Sequence of chain 1.A:
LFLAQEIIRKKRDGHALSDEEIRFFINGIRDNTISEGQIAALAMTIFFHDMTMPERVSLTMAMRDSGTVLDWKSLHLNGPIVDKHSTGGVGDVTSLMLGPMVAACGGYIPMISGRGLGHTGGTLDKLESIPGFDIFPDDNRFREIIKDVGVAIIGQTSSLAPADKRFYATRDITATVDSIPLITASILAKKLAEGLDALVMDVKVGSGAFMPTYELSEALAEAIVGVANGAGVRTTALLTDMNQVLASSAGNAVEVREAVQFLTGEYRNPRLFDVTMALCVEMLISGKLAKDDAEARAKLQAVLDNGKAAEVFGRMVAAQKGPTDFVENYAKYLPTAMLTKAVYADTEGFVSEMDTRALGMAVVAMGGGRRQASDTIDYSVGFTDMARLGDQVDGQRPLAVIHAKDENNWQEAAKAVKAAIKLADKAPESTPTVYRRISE

Binding-site contacts:
Ligand atom C6 contacts residue LEU117 of chain 1.A at 4.0 Å (hydrophobic).
Ligand atom O4 contacts residue SER186 of chain 1.A at 3.5 Å (h-bond).
Ligand atom C6 contacts residue TYR168 of chain 1.A at 3.5 Å (hydrophobic).
Ligand atom C4 contacts residue LYS190 of chain 1.A at 3.7 Å.
Ligand atom O4' contacts residue VAL177 of chain 1.A at 3.3 Å.
Ligand atom O2 contacts residue SER186 of chain 1.A at 3.5 Å.
Ligand atom O4 contacts residue LYS190 of chain 1.A at 2.9 Å (salt-bridge).
Ligand atom C2 contacts residue SER186 of chain 1.A at 3.6 Å.
Ligand atom N3 contacts residue SER186 of chain 1.A at 2.7 Å (h-bond).
Ligand atom C2 contacts residue TYR168 of chain 1.A at 3.6 Å (hydrophobic).
Ligand atom N4' contacts residue PHE210 of chain 1.A at 3.6 Å.
Ligand atom C3' contacts residue PHE210 of chain 1.A at 3.9 Å (hydrophobic).
Ligand atom N3 contacts residue ARG171 of chain 1.A at 3.9 Å.
Ligand atom O2 contacts residue ARG171 of chain 1.A at 3.0 Å (salt-bridge).
Ligand atom C1' contacts residue VAL177 of chain 1.A at 3.9 Å (hydrophobic).
Ligand atom C4' contacts residue VAL177 of chain 1.A at 3.5 Å (hydrophobic).
Ligand atom C5A contacts residue TYR168 of chain 1.A at 3.8 Å (hydrophobic).
Ligand atom N3' contacts residue ILE183 of chain 1.A at 3.8 Å.
Ligand atom N4' contacts residue MET211 of chain 1.A at 3.9 Å.
Ligand atom C2 contacts residue ARG171 of chain 1.A at 3.7 Å.
Ligand atom N5' contacts residue LEU220 of chain 1.A at 3.5 Å.
Ligand atom C5' contacts residue LEU117 of chain 1.A at 3.7 Å (hydrophobic).
Ligand atom O4 contacts residue TYR168 of chain 1.A at 3.8 Å.
Ligand atom N3 contacts residue TYR168 of chain 1.A at 3.5 Å.
Ligand atom N5' contacts residue MET211 of chain 1.A at 3.7 Å.
Ligand atom O5' contacts residue LEU117 of chain 1.A at 4.0 Å.
Ligand atom N5' contacts residue THR87 of chain 1.A at 3.6 Å.
Ligand atom O4' contacts residue TYR168 of chain 1.A at 4.0 Å.
Ligand atom C4 contacts residue SER186 of chain 1.A at 3.5 Å.
Ligand atom O2 contacts residue TYR168 of chain 1.A at 4.1 Å.
Ligand atom C5' contacts residue PHE210 of chain 1.A at 3.6 Å (hydrophobic).
Ligand atom N3 contacts residue LYS190 of chain 1.A at 3.9 Å.
Ligand atom N1 contacts residue TYR168 of chain 1.A at 3.5 Å.
Ligand atom C5 contacts residue TYR168 of chain 1.A at 3.5 Å (hydrophobic).
Ligand atom O2 contacts residue ILE183 of chain 1.A at 3.8 Å.
Ligand atom N5' contacts residue PHE210 of chain 1.A at 3.8 Å.
Ligand atom C4 contacts residue TYR168 of chain 1.A at 3.7 Å (hydrophobic).
Ligand atom O4 contacts residue ASP164 of chain 1.A at 4.1 Å.
Ligand atom N3' contacts residue PHE210 of chain 1.A at 3.8 Å.
Ligand atom O5' contacts residue VAL177 of chain 1.A at 3.7 Å.

This protein binds this small molecule.
Small molecule (SMILES): Cc1cn([C@H]2C[C@H](N=[N+]=[N-])[C@@H](CO)O2)c(=O)[nH]c1=O